The small molecule below binds the protein below.
Small molecule (SMILES): CC(=O)N[C@H]1[C@H](O[C@H]2[C@H](O)[C@@H](NC(C)=O)CO[C@@H]2CO)O[C@H](CO)[C@@H](O[C@@H]2O[C@H](CO)[C@@H](O)[C@H](O)[C@@H]2O)[C@@H]1O

Sequence of chain 1.B:
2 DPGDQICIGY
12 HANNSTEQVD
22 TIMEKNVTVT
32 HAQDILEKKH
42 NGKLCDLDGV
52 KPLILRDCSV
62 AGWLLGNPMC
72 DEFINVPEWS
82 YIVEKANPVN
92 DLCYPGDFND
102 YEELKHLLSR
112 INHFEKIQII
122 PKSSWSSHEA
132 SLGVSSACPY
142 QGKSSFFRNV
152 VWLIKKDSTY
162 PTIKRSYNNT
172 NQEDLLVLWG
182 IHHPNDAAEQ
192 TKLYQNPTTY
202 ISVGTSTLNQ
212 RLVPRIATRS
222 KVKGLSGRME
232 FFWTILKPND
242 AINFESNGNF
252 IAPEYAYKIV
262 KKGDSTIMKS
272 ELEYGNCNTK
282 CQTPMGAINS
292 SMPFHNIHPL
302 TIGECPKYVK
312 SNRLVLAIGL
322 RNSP

Binding-site contacts:
Ligand atom C8 contacts residue ASP241 of chain 1.B at 3.9 Å.
Ligand atom C6 contacts residue ASN240 of chain 1.B at 4.5 Å.
Ligand atom C7 contacts residue ALA242 of chain 1.B at 4.0 Å (hydrophobic).
Ligand atom C2 contacts residue ASN169 of chain 1.B at 2.2 Å.
Ligand atom N2 contacts residue ASN169 of chain 1.B at 2.8 Å (h-bond).
Ligand atom C5 contacts residue ASN169 of chain 1.B at 3.6 Å.
Ligand atom C1 contacts residue ASN169 of chain 1.B at 1.4 Å.
Ligand atom C7 contacts residue ASN169 of chain 1.B at 3.4 Å.
Ligand atom C4 contacts residue ASN169 of chain 1.B at 4.0 Å.
Ligand atom O7 contacts residue ASN169 of chain 1.B at 3.6 Å.
Ligand atom C8 contacts residue SER221 of chain 1.F at 3.9 Å.
Ligand atom C2 contacts residue ASN240 of chain 1.B at 4.0 Å.
Ligand atom C5 contacts residue ASN240 of chain 1.B at 3.4 Å.
Ligand atom O7 contacts residue ALA242 of chain 1.B at 4.2 Å.
Ligand atom O5 contacts residue ASN240 of chain 1.B at 3.6 Å.
Ligand atom O4 contacts residue ASN240 of chain 1.B at 4.3 Å.
Ligand atom C8 contacts residue ALA242 of chain 1.B at 3.8 Å (hydrophobic).
Ligand atom N2 contacts residue ASN240 of chain 1.B at 3.2 Å (h-bond).
Ligand atom C3 contacts residue ASN169 of chain 1.B at 3.6 Å.
Ligand atom O7 contacts residue ASN240 of chain 1.B at 4.4 Å.
Ligand atom C3 contacts residue ASN240 of chain 1.B at 3.8 Å.
Ligand atom O5 contacts residue ASN169 of chain 1.B at 2.3 Å (h-bond).
Ligand atom C8 contacts residue ASN240 of chain 1.B at 4.0 Å.
Ligand atom C7 contacts residue ASN240 of chain 1.B at 4.1 Å.
Ligand atom C4 contacts residue ASN240 of chain 1.B at 4.0 Å.
Ligand atom C1 contacts residue ASN240 of chain 1.B at 3.3 Å.

Sequence of chain 1.F:
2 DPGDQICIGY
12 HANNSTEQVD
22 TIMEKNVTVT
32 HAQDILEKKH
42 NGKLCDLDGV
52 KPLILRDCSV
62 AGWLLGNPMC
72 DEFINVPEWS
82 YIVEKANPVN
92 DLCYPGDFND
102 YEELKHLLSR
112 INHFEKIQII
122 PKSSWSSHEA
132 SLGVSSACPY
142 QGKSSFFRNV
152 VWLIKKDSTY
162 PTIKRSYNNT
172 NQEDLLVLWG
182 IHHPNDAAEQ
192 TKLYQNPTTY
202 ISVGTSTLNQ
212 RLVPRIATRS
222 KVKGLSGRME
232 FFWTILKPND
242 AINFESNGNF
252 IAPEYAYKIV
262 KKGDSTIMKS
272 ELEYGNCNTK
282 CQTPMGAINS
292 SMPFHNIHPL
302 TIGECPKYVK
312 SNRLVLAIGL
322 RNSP